A small-molecule ligand and the protein it binds are described below.
Small molecule (SMILES): CCCCCCCC(=O)OC[C@H](COP(=O)(O)O[C@@H]1[C@H](O)[C@H](O)[C@@H](OP(=O)(O)O)[C@H](OP(=O)(O)O)[C@H]1O)OC(=O)CCCCCCC

Sequence of chain 1.A:
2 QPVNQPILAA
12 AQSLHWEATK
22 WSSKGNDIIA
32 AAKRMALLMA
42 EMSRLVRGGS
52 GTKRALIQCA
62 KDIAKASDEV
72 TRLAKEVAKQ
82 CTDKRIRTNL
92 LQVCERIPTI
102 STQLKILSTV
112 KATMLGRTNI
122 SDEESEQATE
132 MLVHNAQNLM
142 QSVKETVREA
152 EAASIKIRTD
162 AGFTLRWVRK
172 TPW

Binding-site contacts:
Ligand atom C2C contacts residue ARG149 of chain 1.A at 4.0 Å.
Ligand atom C2B contacts residue ARG149 of chain 1.A at 3.5 Å.
Ligand atom C6 contacts residue LYS21 of chain 1.A at 3.6 Å.
Ligand atom C2A contacts residue LYS145 of chain 1.A at 3.4 Å.
Ligand atom O3C contacts residue ARG149 of chain 1.A at 3.5 Å (salt-bridge).
Ligand atom O52 contacts residue ARG170 of chain 1.A at 3.9 Å.
Ligand atom C1C contacts residue LYS145 of chain 1.A at 4.3 Å.
Ligand atom O1 contacts residue LYS21 of chain 1.A at 3.7 Å.
Ligand atom O13 contacts residue TRP17 of chain 1.A at 3.2 Å (h-bond).
Ligand atom O5 contacts residue ARG170 of chain 1.A at 3.5 Å (salt-bridge).
Ligand atom O42 contacts residue THR172 of chain 1.A at 3.8 Å.
Ligand atom C2C contacts residue LYS145 of chain 1.A at 3.9 Å.
Ligand atom O11 contacts residue TRP17 of chain 1.A at 4.2 Å.
Ligand atom O2C contacts residue LYS145 of chain 1.A at 3.3 Å (salt-bridge).
Ligand atom O41 contacts residue THR172 of chain 1.A at 3.6 Å (h-bond).
Ligand atom O11 contacts residue LYS21 of chain 1.A at 2.8 Å (salt-bridge).
Ligand atom O6 contacts residue LYS21 of chain 1.A at 3.9 Å.
Ligand atom O1A contacts residue ARG149 of chain 1.A at 3.0 Å (salt-bridge).
Ligand atom C1 contacts residue TRP17 of chain 1.A at 3.9 Å (hydrophobic).
Ligand atom C4 contacts residue ARG170 of chain 1.A at 4.0 Å.
Ligand atom C3C contacts residue ARG149 of chain 1.A at 4.2 Å.
Ligand atom C1A contacts residue ARG149 of chain 1.A at 4.2 Å.
Ligand atom P5 contacts residue ARG170 of chain 1.A at 4.0 Å.
Ligand atom P5 contacts residue LYS21 of chain 1.A at 4.2 Å.
Ligand atom P1 contacts residue LYS21 of chain 1.A at 4.0 Å.
Ligand atom C1B contacts residue ARG149 of chain 1.A at 3.9 Å.
Ligand atom O2 contacts residue TRP17 of chain 1.A at 3.4 Å.
Ligand atom C1 contacts residue LYS21 of chain 1.A at 4.2 Å.
Ligand atom P1 contacts residue TRP17 of chain 1.A at 3.5 Å.
Ligand atom O4 contacts residue ARG170 of chain 1.A at 4.3 Å.
Ligand atom O11 contacts residue GLU18 of chain 1.A at 4.2 Å.
Ligand atom O53 contacts residue ARG170 of chain 1.A at 4.0 Å.
Ligand atom O2 contacts residue LYS21 of chain 1.A at 3.5 Å.
Ligand atom O52 contacts residue LYS21 of chain 1.A at 2.8 Å (salt-bridge).
Ligand atom O1A contacts residue LYS145 of chain 1.A at 3.4 Å.
Ligand atom O1 contacts residue TRP17 of chain 1.A at 2.8 Å (h-bond).
Ligand atom C1A contacts residue LYS145 of chain 1.A at 3.1 Å.
Ligand atom O41 contacts residue ARG170 of chain 1.A at 3.4 Å (salt-bridge).
Ligand atom O11 contacts residue ARG149 of chain 1.A at 3.8 Å.
Ligand atom C2 contacts residue TRP17 of chain 1.A at 3.5 Å (hydrophobic).